Sequence of chain 1.B:
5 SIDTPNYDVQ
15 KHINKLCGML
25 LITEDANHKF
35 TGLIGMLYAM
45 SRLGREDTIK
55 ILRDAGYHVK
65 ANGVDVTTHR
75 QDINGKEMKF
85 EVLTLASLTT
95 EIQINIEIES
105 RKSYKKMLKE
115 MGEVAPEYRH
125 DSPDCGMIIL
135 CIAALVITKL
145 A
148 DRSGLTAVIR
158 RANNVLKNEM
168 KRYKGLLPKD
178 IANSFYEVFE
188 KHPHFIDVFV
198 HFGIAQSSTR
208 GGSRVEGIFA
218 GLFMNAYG

Binding-site contacts:
Ligand atom C contacts residue PHE1 of chain 1.K at 1.3 Å (hydrophobic).
Ligand atom C contacts residue ARG123 of chain 1.B at 4.0 Å.
Ligand atom CB contacts residue PHE1 of chain 1.K at 3.7 Å (hydrophobic).
Ligand atom OD2 contacts residue ARG123 of chain 1.B at 3.8 Å.
Ligand atom O contacts residue PHE1 of chain 1.K at 2.3 Å (h-bond).
Ligand atom CA contacts residue TYR108 of chain 1.B at 4.4 Å (hydrophobic).
Ligand atom N contacts residue PHE1 of chain 1.K at 3.3 Å (h-bond).
Ligand atom N contacts residue SO41 of chain 1.H at 3.7 Å.
Ligand atom CA contacts residue PHE1 of chain 1.K at 2.5 Å (hydrophobic).
Ligand atom O contacts residue ARG123 of chain 1.B at 2.8 Å (salt-bridge).
Ligand atom OD1 contacts residue ARG123 of chain 1.B at 3.6 Å.
Ligand atom CG contacts residue PHE1 of chain 1.K at 4.4 Å (hydrophobic).
Ligand atom CA contacts residue SO41 of chain 1.H at 3.5 Å.
Ligand atom C contacts residue TYR108 of chain 1.B at 4.0 Å (hydrophobic).
Ligand atom O contacts residue TYR108 of chain 1.B at 3.4 Å (h-bond).
Ligand atom OD1 contacts residue TYR108 of chain 1.B at 3.7 Å.
Ligand atom CG contacts residue ARG123 of chain 1.B at 3.8 Å.
Ligand atom C contacts residue SO41 of chain 1.H at 3.9 Å.
Ligand atom N contacts residue TYR108 of chain 1.B at 3.8 Å.

A protein and the small-molecule ligand that binds it are described below.
Small molecule (SMILES): N[C@@H](CC(=O)O)C(=O)O